Sequence of chain 1.B:
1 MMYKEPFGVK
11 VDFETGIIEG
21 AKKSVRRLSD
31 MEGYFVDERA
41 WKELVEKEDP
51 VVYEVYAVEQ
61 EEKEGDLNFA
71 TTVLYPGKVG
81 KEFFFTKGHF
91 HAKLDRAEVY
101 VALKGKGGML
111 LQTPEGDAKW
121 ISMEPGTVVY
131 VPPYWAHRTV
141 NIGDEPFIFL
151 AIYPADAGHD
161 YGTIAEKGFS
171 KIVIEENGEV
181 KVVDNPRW

Binding-site contacts:
Ligand atom C2 contacts residue ZN1 of chain 1.G at 3.2 Å.
Ligand atom O2P contacts residue GLY88 of chain 1.B at 2.7 Å (h-bond).
Ligand atom O2 contacts residue TYR100 of chain 1.B at 2.6 Å (h-bond).
Ligand atom O1 contacts residue HIS91 of chain 1.B at 3.2 Å (h-bond).
Ligand atom O2 contacts residue GLU98 of chain 1.B at 2.9 Å (salt-bridge).
Ligand atom P contacts residue TYR161 of chain 1.B at 3.7 Å.
Ligand atom O2P contacts residue TYR161 of chain 1.B at 3.8 Å.
Ligand atom O2P contacts residue LYS87 of chain 1.B at 3.7 Å.
Ligand atom O3P contacts residue TYR161 of chain 1.B at 2.5 Å (h-bond).
Ligand atom O2 contacts residue HIS137 of chain 1.B at 3.3 Å (h-bond).
Ligand atom C1 contacts residue HIS159 of chain 1.B at 3.5 Å.
Ligand atom C5 contacts residue THR72 of chain 1.B at 3.5 Å.
Ligand atom O1 contacts residue ZN1 of chain 1.G at 2.1 Å.
Ligand atom O3P contacts residue HIS89 of chain 1.B at 2.9 Å (h-bond).
Ligand atom C4 contacts residue HIS89 of chain 1.B at 3.6 Å.
Ligand atom P contacts residue HIS89 of chain 1.B at 3.8 Å.
Ligand atom C2 contacts residue TYR100 of chain 1.B at 3.4 Å (hydrophobic).
Ligand atom C2 contacts residue HIS89 of chain 1.B at 3.7 Å.
Ligand atom P contacts residue TYR53 of chain 1.B at 3.8 Å.
Ligand atom O2P contacts residue THR86 of chain 1.B at 3.8 Å.
Ligand atom O4 contacts residue HIS89 of chain 1.B at 3.6 Å.
Ligand atom O1 contacts residue HIS159 of chain 1.B at 3.9 Å.
Ligand atom C1 contacts residue HIS89 of chain 1.B at 3.6 Å.
Ligand atom O2 contacts residue ZN1 of chain 1.G at 2.4 Å.
Ligand atom O6 contacts residue THR86 of chain 1.B at 2.9 Å.
Ligand atom O1 contacts residue GLU98 of chain 1.B at 2.7 Å (salt-bridge).
Ligand atom O1P contacts residue LYS87 of chain 1.B at 3.9 Å.
Ligand atom O5 contacts residue PHE149 of chain 1.B at 3.9 Å.
Ligand atom O2P contacts residue HIS89 of chain 1.B at 3.2 Å (h-bond).
Ligand atom O1 contacts residue TYR153 of chain 1.B at 3.8 Å.
Ligand atom O1P contacts residue TYR53 of chain 1.B at 2.5 Å (h-bond).
Ligand atom C6 contacts residue TYR53 of chain 1.B at 3.5 Å (hydrophobic).
Ligand atom O1P contacts residue TYR161 of chain 1.B at 3.6 Å (h-bond).
Ligand atom C1 contacts residue ZN1 of chain 1.G at 3.1 Å.
Ligand atom C2 contacts residue GLU98 of chain 1.B at 3.3 Å.
Ligand atom O1 contacts residue HIS89 of chain 1.B at 3.2 Å (h-bond).
Ligand atom C3 contacts residue TYR100 of chain 1.B at 3.6 Å (hydrophobic).
Ligand atom C1 contacts residue GLU98 of chain 1.B at 3.4 Å.
Ligand atom O5 contacts residue THR72 of chain 1.B at 2.7 Å (h-bond).
Ligand atom O2 contacts residue HIS89 of chain 1.B at 3.0 Å.

This small molecule binds to this protein.
Small molecule (SMILES): O=P(O)(O)OC[C@@H](O)[C@@H](O)[C@H](O)[C@@H](O)CO